Sequence of chain 1.C:
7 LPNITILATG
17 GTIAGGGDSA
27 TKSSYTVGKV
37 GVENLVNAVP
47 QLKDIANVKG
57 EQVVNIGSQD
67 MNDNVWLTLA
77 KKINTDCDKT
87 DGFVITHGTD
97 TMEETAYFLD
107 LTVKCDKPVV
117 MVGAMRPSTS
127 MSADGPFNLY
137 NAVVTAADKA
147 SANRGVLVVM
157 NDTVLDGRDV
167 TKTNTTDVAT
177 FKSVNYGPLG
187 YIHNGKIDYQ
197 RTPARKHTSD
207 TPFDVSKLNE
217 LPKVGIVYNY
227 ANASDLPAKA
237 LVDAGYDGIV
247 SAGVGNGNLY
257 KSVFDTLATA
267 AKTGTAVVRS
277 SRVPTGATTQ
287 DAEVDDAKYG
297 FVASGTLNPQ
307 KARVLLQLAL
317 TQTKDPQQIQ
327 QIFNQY

Binding-site contacts:
Ligand atom N contacts residue GLU289 of chain 1.C at 2.8 Å (salt-bridge).
Ligand atom C contacts residue GLY63 of chain 1.D at 4.2 Å.
Ligand atom C contacts residue GLN65 of chain 1.D at 3.3 Å.
Ligand atom CG contacts residue ALA120 of chain 1.D at 4.0 Å (hydrophobic).
Ligand atom C contacts residue ASP96 of chain 1.D at 3.9 Å.
Ligand atom OXT contacts residue GLY94 of chain 1.D at 3.3 Å.
Ligand atom O contacts residue SER64 of chain 1.D at 2.4 Å (h-bond).
Ligand atom CB contacts residue THR95 of chain 1.D at 3.6 Å.
Ligand atom CA contacts residue GLN65 of chain 1.D at 3.6 Å.
Ligand atom O contacts residue THR95 of chain 1.D at 3.2 Å (h-bond).
Ligand atom CB contacts residue GLU289 of chain 1.C at 3.8 Å.
Ligand atom OXT contacts residue GLY17 of chain 1.D at 3.7 Å.
Ligand atom OD1 contacts residue THR95 of chain 1.D at 3.1 Å (h-bond).
Ligand atom N contacts residue ASP96 of chain 1.D at 3.0 Å (salt-bridge).
Ligand atom CG contacts residue THR18 of chain 1.D at 2.9 Å.
Ligand atom OXT contacts residue GLY63 of chain 1.D at 3.2 Å.
Ligand atom CB contacts residue THR18 of chain 1.D at 3.6 Å.
Ligand atom CA contacts residue ASP96 of chain 1.D at 3.8 Å.
Ligand atom OD2 contacts residue ALA120 of chain 1.D at 3.1 Å (h-bond).
Ligand atom OD2 contacts residue THR95 of chain 1.D at 2.9 Å (h-bond).
Ligand atom OD1 contacts residue THR18 of chain 1.D at 2.9 Å (h-bond).
Ligand atom O contacts residue GLY94 of chain 1.D at 3.3 Å.
Ligand atom O contacts residue GLN65 of chain 1.D at 3.8 Å.
Ligand atom N contacts residue ASN254 of chain 1.C at 3.6 Å (h-bond).
Ligand atom OD2 contacts residue THR18 of chain 1.D at 2.9 Å (h-bond).
Ligand atom CG contacts residue GLY94 of chain 1.D at 4.2 Å.
Ligand atom OD1 contacts residue GLY94 of chain 1.D at 3.2 Å.
Ligand atom CA contacts residue THR18 of chain 1.D at 4.0 Å.
Ligand atom CA contacts residue GLU289 of chain 1.C at 3.6 Å.
Ligand atom C contacts residue THR95 of chain 1.D at 3.9 Å.
Ligand atom C contacts residue GLY94 of chain 1.D at 3.5 Å.
Ligand atom OD1 contacts residue ALA120 of chain 1.D at 4.2 Å.
Ligand atom OXT contacts residue GLN65 of chain 1.D at 3.4 Å (h-bond).
Ligand atom CG contacts residue THR95 of chain 1.D at 3.2 Å.
Ligand atom OXT contacts residue SER64 of chain 1.D at 2.5 Å (h-bond).
Ligand atom OD1 contacts residue GLY17 of chain 1.D at 3.7 Å.
Ligand atom CB contacts residue ASP96 of chain 1.D at 3.5 Å.
Ligand atom O contacts residue ASP96 of chain 1.D at 3.0 Å (salt-bridge).
Ligand atom C contacts residue SER64 of chain 1.D at 3.3 Å.
Ligand atom N contacts residue GLN65 of chain 1.D at 2.8 Å (h-bond).

The protein below binds the small molecule below.
Small molecule (SMILES): N[C@@H](CC(=O)O)C(=O)O

Sequence of chain 1.D:
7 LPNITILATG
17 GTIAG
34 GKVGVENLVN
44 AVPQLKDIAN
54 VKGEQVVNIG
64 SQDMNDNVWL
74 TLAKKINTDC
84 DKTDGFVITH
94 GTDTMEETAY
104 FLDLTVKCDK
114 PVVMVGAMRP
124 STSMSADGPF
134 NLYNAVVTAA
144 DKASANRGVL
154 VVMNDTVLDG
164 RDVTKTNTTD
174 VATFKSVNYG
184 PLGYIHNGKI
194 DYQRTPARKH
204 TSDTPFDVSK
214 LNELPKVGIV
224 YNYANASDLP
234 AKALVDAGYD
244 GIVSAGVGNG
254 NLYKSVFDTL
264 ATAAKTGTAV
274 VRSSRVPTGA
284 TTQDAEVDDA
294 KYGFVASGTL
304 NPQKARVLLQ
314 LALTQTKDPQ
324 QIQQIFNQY